Binding-site contacts:
Ligand atom O7 contacts residue GLY219 of chain 1.C at 3.1 Å (h-bond).
Ligand atom C7 contacts residue ASN221 of chain 1.C at 3.7 Å.
Ligand atom O7 contacts residue ASN221 of chain 1.C at 3.9 Å.
Ligand atom C4 contacts residue ASN221 of chain 1.C at 4.3 Å.
Ligand atom C7 contacts residue ILE220 of chain 1.C at 4.0 Å (hydrophobic).
Ligand atom C5 contacts residue ASN221 of chain 1.C at 3.7 Å.
Ligand atom O5 contacts residue ASN221 of chain 1.C at 2.4 Å (h-bond).
Ligand atom N2 contacts residue ASN221 of chain 1.C at 3.0 Å (h-bond).
Ligand atom O7 contacts residue ILE220 of chain 1.C at 3.3 Å.
Ligand atom C1 contacts residue ASN221 of chain 1.C at 1.4 Å.
Ligand atom C2 contacts residue ASN221 of chain 1.C at 2.5 Å.
Ligand atom C3 contacts residue ASN221 of chain 1.C at 3.8 Å.
Ligand atom C7 contacts residue GLY219 of chain 1.C at 4.2 Å.
Ligand atom C8 contacts residue ASN221 of chain 1.C at 3.3 Å.
Ligand atom N2 contacts residue ILE220 of chain 1.C at 4.4 Å.

A small-molecule ligand and the protein it binds are described below.
Small molecule (SMILES): CC(=O)N[C@@H]1[C@@H](O)[C@H](O)[C@@H](CO)O[C@H]1O

Sequence of chain 1.C:
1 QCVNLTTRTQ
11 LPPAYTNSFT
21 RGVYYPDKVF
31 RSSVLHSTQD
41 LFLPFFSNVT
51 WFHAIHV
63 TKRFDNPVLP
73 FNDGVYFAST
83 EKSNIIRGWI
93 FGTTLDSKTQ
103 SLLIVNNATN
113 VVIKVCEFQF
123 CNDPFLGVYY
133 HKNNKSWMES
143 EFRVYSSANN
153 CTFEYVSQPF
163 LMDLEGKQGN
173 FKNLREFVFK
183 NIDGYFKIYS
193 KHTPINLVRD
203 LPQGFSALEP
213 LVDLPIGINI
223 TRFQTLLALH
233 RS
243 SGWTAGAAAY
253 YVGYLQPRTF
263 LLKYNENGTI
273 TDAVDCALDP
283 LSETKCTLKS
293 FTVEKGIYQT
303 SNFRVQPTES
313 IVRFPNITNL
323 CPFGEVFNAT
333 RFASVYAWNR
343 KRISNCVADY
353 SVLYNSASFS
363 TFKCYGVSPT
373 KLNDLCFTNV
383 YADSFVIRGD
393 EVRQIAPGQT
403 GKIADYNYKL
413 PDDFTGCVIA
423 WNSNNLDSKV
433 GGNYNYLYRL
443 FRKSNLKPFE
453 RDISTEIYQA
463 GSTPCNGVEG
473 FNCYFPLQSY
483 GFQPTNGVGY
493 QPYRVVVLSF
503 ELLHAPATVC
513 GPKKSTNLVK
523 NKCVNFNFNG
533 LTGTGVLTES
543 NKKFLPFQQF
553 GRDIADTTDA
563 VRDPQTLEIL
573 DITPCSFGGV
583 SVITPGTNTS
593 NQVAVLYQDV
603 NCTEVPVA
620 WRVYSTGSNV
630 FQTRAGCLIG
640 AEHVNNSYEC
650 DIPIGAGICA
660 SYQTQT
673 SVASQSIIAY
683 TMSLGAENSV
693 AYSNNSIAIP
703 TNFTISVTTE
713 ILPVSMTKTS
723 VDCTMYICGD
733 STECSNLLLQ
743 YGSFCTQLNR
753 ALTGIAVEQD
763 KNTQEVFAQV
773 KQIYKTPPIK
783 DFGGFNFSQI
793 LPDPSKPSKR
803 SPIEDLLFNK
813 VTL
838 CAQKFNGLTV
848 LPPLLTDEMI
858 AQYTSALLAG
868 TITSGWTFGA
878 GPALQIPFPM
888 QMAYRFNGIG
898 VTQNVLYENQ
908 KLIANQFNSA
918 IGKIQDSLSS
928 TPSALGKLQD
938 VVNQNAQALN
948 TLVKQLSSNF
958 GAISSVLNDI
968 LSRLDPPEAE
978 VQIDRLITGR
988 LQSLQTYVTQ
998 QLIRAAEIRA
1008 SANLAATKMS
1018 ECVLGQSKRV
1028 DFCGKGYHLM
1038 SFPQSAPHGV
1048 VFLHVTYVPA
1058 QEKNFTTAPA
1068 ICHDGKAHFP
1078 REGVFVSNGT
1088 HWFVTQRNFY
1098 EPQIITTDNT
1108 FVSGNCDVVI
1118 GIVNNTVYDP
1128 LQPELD